Binding-site contacts:
Ligand atom O5 contacts residue HIS158 of chain 54.A at 3.1 Å.
Ligand atom C1 contacts residue THR155 of chain 54.A at 3.9 Å.
Ligand atom N2 contacts residue HIS149 of chain 54.A at 4.3 Å.
Ligand atom C7 contacts residue ASN153 of chain 54.A at 3.7 Å.
Ligand atom C5 contacts residue ASN153 of chain 54.A at 3.7 Å.
Ligand atom C8 contacts residue ASN103 of chain 54.C at 4.5 Å.
Ligand atom C4 contacts residue ASN153 of chain 54.A at 4.2 Å.
Ligand atom O5 contacts residue THR155 of chain 54.A at 4.3 Å.
Ligand atom O5 contacts residue LYS157 of chain 54.A at 4.5 Å.
Ligand atom C1 contacts residue HIS149 of chain 54.A at 4.0 Å.
Ligand atom C5 contacts residue HIS158 of chain 54.A at 4.1 Å.
Ligand atom C1 contacts residue ASN153 of chain 54.A at 1.4 Å.
Ligand atom N2 contacts residue ASN153 of chain 54.A at 2.9 Å (h-bond).
Ligand atom C1 contacts residue HIS158 of chain 54.A at 4.0 Å.
Ligand atom C2 contacts residue HIS149 of chain 54.A at 3.6 Å.
Ligand atom O6 contacts residue LYS157 of chain 54.A at 3.8 Å.
Ligand atom O7 contacts residue HIS149 of chain 54.A at 3.3 Å.
Ligand atom C6 contacts residue LYS157 of chain 54.A at 3.8 Å.
Ligand atom O5 contacts residue HIS149 of chain 54.A at 4.1 Å.
Ligand atom C3 contacts residue ASN153 of chain 54.A at 3.8 Å.
Ligand atom C7 contacts residue HIS149 of chain 54.A at 4.2 Å.
Ligand atom C8 contacts residue GLY102 of chain 54.C at 3.3 Å.
Ligand atom C8 contacts residue TRP101 of chain 54.C at 3.6 Å (hydrophobic).
Ligand atom C6 contacts residue HIS158 of chain 54.A at 3.8 Å.
Ligand atom C5 contacts residue LYS157 of chain 54.A at 4.1 Å.
Ligand atom O3 contacts residue HIS149 of chain 54.A at 4.4 Å.
Ligand atom C2 contacts residue ASN153 of chain 54.A at 2.5 Å.
Ligand atom O7 contacts residue ASN153 of chain 54.A at 4.0 Å.
Ligand atom O5 contacts residue ASN153 of chain 54.A at 2.4 Å (h-bond).

Sequence of chain 54.A:
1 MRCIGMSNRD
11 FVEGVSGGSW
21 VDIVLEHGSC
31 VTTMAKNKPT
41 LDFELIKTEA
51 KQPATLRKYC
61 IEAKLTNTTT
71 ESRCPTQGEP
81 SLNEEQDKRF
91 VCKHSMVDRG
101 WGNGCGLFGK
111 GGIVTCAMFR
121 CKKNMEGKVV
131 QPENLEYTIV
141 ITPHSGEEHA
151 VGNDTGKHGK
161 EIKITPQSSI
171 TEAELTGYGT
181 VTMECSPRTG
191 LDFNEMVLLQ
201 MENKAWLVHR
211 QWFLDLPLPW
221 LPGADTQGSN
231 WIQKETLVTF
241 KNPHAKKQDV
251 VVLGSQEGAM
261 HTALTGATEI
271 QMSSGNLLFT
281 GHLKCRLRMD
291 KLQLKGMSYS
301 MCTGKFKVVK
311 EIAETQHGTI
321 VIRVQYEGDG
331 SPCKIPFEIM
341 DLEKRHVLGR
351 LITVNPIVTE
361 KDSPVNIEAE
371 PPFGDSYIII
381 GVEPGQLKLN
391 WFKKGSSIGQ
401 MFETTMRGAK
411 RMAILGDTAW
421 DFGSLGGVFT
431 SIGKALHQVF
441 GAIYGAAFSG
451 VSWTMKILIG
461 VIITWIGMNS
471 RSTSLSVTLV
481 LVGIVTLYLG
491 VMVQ

Sequence of chain 54.C:
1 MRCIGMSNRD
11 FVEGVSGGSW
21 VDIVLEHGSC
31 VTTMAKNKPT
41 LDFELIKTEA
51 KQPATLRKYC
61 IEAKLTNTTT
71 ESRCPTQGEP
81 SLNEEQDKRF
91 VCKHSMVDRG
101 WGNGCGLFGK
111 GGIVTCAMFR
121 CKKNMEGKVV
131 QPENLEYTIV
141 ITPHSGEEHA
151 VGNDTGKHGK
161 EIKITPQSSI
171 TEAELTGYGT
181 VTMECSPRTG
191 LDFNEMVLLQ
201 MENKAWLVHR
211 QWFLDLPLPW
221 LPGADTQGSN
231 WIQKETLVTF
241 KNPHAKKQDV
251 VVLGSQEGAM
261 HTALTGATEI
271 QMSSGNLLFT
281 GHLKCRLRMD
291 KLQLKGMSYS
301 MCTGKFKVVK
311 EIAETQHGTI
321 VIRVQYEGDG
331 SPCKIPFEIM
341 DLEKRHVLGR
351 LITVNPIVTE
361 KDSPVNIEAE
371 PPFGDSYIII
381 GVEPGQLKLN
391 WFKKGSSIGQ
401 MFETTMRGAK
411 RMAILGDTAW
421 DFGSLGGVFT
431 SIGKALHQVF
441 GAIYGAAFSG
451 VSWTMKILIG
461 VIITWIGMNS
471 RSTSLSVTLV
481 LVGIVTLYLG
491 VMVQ

This protein binds this small molecule.
Small molecule (SMILES): CC(=O)N[C@@H]1[C@@H](O)[C@H](O)[C@@H](CO)O[C@H]1O